Sequence of chain 1.A:
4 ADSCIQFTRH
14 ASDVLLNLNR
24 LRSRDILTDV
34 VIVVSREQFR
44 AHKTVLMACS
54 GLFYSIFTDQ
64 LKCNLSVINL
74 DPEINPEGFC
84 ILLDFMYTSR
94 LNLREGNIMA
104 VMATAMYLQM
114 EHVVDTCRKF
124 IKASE

Sequence of chain 2.A:
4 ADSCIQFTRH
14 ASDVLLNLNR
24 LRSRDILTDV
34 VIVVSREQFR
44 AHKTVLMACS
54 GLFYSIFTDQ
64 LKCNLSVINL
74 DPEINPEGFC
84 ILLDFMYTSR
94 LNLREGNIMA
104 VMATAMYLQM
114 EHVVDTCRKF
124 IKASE

A small-molecule ligand and the protein it binds are described below.
Small molecule (SMILES): C[C@H]1COC(=O)c2c(c3cc(Nc4ccnc(Cl)c4C#N)ccc3n(C)c2=O)N1

Binding-site contacts:
Ligand atom N4 contacts residue LEU24 of chain 1.A at 3.6 Å.
Ligand atom C18 contacts residue TYR57 of chain 2.A at 3.5 Å (hydrophobic).
Ligand atom O1 contacts residue MET113 of chain 2.A at 3.3 Å.
Ligand atom C9 contacts residue GLN112 of chain 2.A at 3.5 Å.
Ligand atom C12 contacts residue ALA51 of chain 2.A at 3.6 Å (hydrophobic).
Ligand atom N3 contacts residue CYS52 of chain 2.A at 3.6 Å.
Ligand atom O contacts residue HIS115 of chain 2.A at 3.3 Å.
Ligand atom CL contacts residue ARG23 of chain 1.A at 3.5 Å.
Ligand atom O2 contacts residue GLN112 of chain 2.A at 3.5 Å (h-bond).
Ligand atom C19 contacts residue ASN20 of chain 1.A at 3.8 Å.
Ligand atom N4 contacts residue MET50 of chain 2.A at 3.2 Å (h-bond).
Ligand atom C17 contacts residue ASN20 of chain 1.A at 3.6 Å.
Ligand atom C7 contacts residue GLY54 of chain 2.A at 3.7 Å.
Ligand atom C13 contacts residue ALA51 of chain 2.A at 3.5 Å (hydrophobic).
Ligand atom C17 contacts residue MET50 of chain 2.A at 3.8 Å (hydrophobic).
Ligand atom C19 contacts residue TYR57 of chain 2.A at 3.5 Å (hydrophobic).
Ligand atom O1 contacts residue HIS115 of chain 2.A at 3.9 Å.
Ligand atom C17 contacts residue ALA51 of chain 2.A at 3.6 Å (hydrophobic).
Ligand atom CL contacts residue LEU24 of chain 1.A at 3.6 Å.
Ligand atom N1 contacts residue MET50 of chain 2.A at 3.0 Å (h-bond).
Ligand atom N4 contacts residue ASN20 of chain 1.A at 3.9 Å.
Ligand atom N1 contacts residue TYR57 of chain 2.A at 3.8 Å.
Ligand atom C8 contacts residue GLN112 of chain 2.A at 3.4 Å.
Ligand atom C5 contacts residue GLY54 of chain 2.A at 3.8 Å.
Ligand atom N2 contacts residue GLN112 of chain 2.A at 3.4 Å (h-bond).
Ligand atom O1 contacts residue GLU114 of chain 2.A at 3.4 Å (salt-bridge).
Ligand atom N4 contacts residue ALA51 of chain 2.A at 3.4 Å (h-bond).
Ligand atom N contacts residue TYR57 of chain 2.A at 3.7 Å.
Ligand atom C4 contacts residue MET50 of chain 2.A at 3.6 Å (hydrophobic).
Ligand atom C3 contacts residue TYR57 of chain 2.A at 3.8 Å (hydrophobic).
Ligand atom N3 contacts residue ALA51 of chain 2.A at 3.1 Å (h-bond).
Ligand atom O2 contacts residue GLU114 of chain 2.A at 3.1 Å (salt-bridge).
Ligand atom N4 contacts residue TYR57 of chain 2.A at 3.9 Å.
Ligand atom C14 contacts residue HIS115 of chain 2.A at 3.7 Å.
Ligand atom C contacts residue TYR57 of chain 2.A at 3.5 Å (hydrophobic).
Ligand atom C6 contacts residue GLY54 of chain 2.A at 3.4 Å.
Ligand atom CL contacts residue TYR57 of chain 2.A at 3.6 Å.
Ligand atom C19 contacts residue MET50 of chain 2.A at 3.5 Å (hydrophobic).
Ligand atom C11 contacts residue CYS52 of chain 2.A at 3.7 Å (hydrophobic).
Ligand atom C3 contacts residue ASN20 of chain 1.A at 3.9 Å.